The protein below binds the small molecule below.
Small molecule (SMILES): O=C(NCCN1CCOCC1)Nc1nc2ccc(Sc3nnc4ccc(-c5ccc(F)cc5)nn34)cc2s1

Binding-site contacts:
Ligand atom C5 contacts residue MET163 of chain 1.A at 3.8 Å (hydrophobic).
Ligand atom N27 contacts residue TYR111 of chain 1.A at 3.3 Å.
Ligand atom C28 contacts residue GLY115 of chain 1.A at 3.7 Å.
Ligand atom N14 contacts residue ALA178 of chain 1.A at 3.2 Å (h-bond).
Ligand atom C7 contacts residue ASP116 of chain 1.A at 3.8 Å.
Ligand atom C1 contacts residue ASP174 of chain 1.A at 3.6 Å.
Ligand atom C31 contacts residue LYS113 of chain 1.A at 3.5 Å.
Ligand atom C25 contacts residue MET112 of chain 1.A at 3.5 Å (hydrophobic).
Ligand atom C31 contacts residue TYR111 of chain 1.A at 3.5 Å (hydrophobic).
Ligand atom N29 contacts residue LYS113 of chain 1.A at 3.3 Å (salt-bridge).
Ligand atom C11 contacts residue ASP174 of chain 1.A at 3.8 Å.
Ligand atom C23 contacts residue MET163 of chain 1.A at 3.8 Å (hydrophobic).
Ligand atom N15 contacts residue ALA178 of chain 1.A at 3.1 Å (h-bond).
Ligand atom C32 contacts residue LYS113 of chain 1.A at 3.4 Å.
Ligand atom C28 contacts residue MET112 of chain 1.A at 3.3 Å (hydrophobic).
Ligand atom C32 contacts residue HIS114 of chain 1.A at 3.5 Å.
Ligand atom N15 contacts residue ASP174 of chain 1.A at 3.4 Å (salt-bridge).
Ligand atom N29 contacts residue MET112 of chain 1.A at 3.0 Å (h-bond).
Ligand atom N24 contacts residue MET112 of chain 1.A at 2.9 Å (h-bond).
Ligand atom N29 contacts residue TYR111 of chain 1.A at 3.2 Å (h-bond).
Ligand atom C1 contacts residue ALA173 of chain 1.A at 3.8 Å (hydrophobic).
Ligand atom C19 contacts residue ALA60 of chain 1.A at 3.5 Å (hydrophobic).
Ligand atom S16 contacts residue LEU109 of chain 1.A at 3.7 Å.
Ligand atom C32 contacts residue GLY115 of chain 1.A at 3.5 Å.
Ligand atom C10 contacts residue MET163 of chain 1.A at 3.4 Å (hydrophobic).
Ligand atom N29 contacts residue GLY115 of chain 1.A at 3.5 Å (h-bond).
Ligand atom C25 contacts residue TYR111 of chain 1.A at 3.5 Å (hydrophobic).
Ligand atom C9 contacts residue MET163 of chain 1.A at 3.8 Å (hydrophobic).
Ligand atom C20 contacts residue ALA60 of chain 1.A at 3.7 Å (hydrophobic).
Ligand atom C8 contacts residue ASP116 of chain 1.A at 3.7 Å.
Ligand atom N14 contacts residue LEU109 of chain 1.A at 3.5 Å.
Ligand atom N24 contacts residue TYR111 of chain 1.A at 3.7 Å.
Ligand atom N27 contacts residue MET112 of chain 1.A at 2.6 Å (h-bond).
Ligand atom C20 contacts residue PRO110 of chain 1.A at 3.3 Å (hydrophobic).
Ligand atom O30 contacts residue TYR111 of chain 1.A at 3.8 Å.
Ligand atom C18 contacts residue ALA60 of chain 1.A at 3.8 Å (hydrophobic).
Ligand atom S16 contacts residue VAL44 of chain 1.A at 3.8 Å.
Ligand atom C6 contacts residue ARG160 of chain 1.A at 3.7 Å.
Ligand atom C28 contacts residue TYR111 of chain 1.A at 3.3 Å (hydrophobic).
Ligand atom F17 contacts residue ASP116 of chain 1.A at 3.3 Å.

Sequence of chain 1.A:
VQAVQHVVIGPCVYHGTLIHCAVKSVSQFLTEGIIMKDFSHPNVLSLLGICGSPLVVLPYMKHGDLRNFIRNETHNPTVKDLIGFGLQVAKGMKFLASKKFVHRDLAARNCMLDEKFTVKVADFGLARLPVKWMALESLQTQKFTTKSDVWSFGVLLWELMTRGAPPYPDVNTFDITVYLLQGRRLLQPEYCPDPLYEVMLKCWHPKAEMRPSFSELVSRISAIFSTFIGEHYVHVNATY